Binding-site contacts:
Ligand atom C17 contacts residue IOF1 of chain 1.E at 3.2 Å.
Ligand atom F23 contacts residue VAL120 of chain 1.A at 3.2 Å.
Ligand atom C19 contacts residue IOF1 of chain 1.E at 2.9 Å.
Ligand atom O13 contacts residue PHE69 of chain 1.A at 3.0 Å (h-bond).
Ligand atom C06 contacts residue ILE90 of chain 1.A at 3.7 Å (hydrophobic).
Ligand atom C01 contacts residue ILE90 of chain 1.A at 4.0 Å (hydrophobic).
Ligand atom C19 contacts residue VAL129 of chain 1.A at 4.0 Å (hydrophobic).
Ligand atom NP2 contacts residue PHE69 of chain 1.A at 3.6 Å.
Ligand atom F23 contacts residue ILE90 of chain 1.A at 3.1 Å.
Ligand atom F22 contacts residue IOF1 of chain 1.E at 3.7 Å.
Ligand atom C05 contacts residue ILE90 of chain 1.A at 4.0 Å (hydrophobic).
Ligand atom C04 contacts residue GLU68 of chain 1.A at 3.7 Å.
Ligand atom C15 contacts residue IOF1 of chain 1.E at 3.4 Å.
Ligand atom C18 contacts residue VAL129 of chain 1.A at 3.4 Å (hydrophobic).
Ligand atom C05 contacts residue GLU68 of chain 1.A at 3.9 Å.
Ligand atom C20 contacts residue ILE90 of chain 1.A at 3.9 Å (hydrophobic).
Ligand atom C16 contacts residue VAL129 of chain 1.A at 4.1 Å (hydrophobic).
Ligand atom O13 contacts residue GLU68 of chain 1.A at 4.2 Å.
Ligand atom C18 contacts residue IOF1 of chain 1.E at 3.0 Å.
Ligand atom C20 contacts residue IOF1 of chain 1.E at 3.1 Å.
Ligand atom F21 contacts residue IOF1 of chain 1.E at 3.2 Å.
Ligand atom F23 contacts residue IOF1 of chain 1.E at 3.6 Å.
Ligand atom NP2 contacts residue ASP70 of chain 1.A at 4.1 Å.
Ligand atom F22 contacts residue VAL129 of chain 1.A at 3.6 Å.
Ligand atom C17 contacts residue VAL129 of chain 1.A at 3.5 Å (hydrophobic).
Ligand atom C19 contacts residue ILE90 of chain 1.A at 4.0 Å (hydrophobic).
Ligand atom F22 contacts residue LEU139 of chain 1.A at 3.2 Å.
Ligand atom O13 contacts residue ASP70 of chain 1.A at 4.2 Å.
Ligand atom C07 contacts residue ILE90 of chain 1.A at 3.8 Å (hydrophobic).
Ligand atom F22 contacts residue VAL120 of chain 1.A at 3.9 Å.
Ligand atom F21 contacts residue VAL133 of chain 1.A at 2.8 Å.
Ligand atom C16 contacts residue IOF1 of chain 1.E at 3.4 Å.
Ligand atom O08 contacts residue ILE90 of chain 1.A at 4.2 Å.
Ligand atom NP2 contacts residue ASP71 of chain 1.A at 2.9 Å (salt-bridge).
Ligand atom O13 contacts residue LEU56 of chain 1.A at 3.2 Å.
Ligand atom F23 contacts residue GLN91 of chain 1.A at 3.6 Å.
Ligand atom S11 contacts residue PHE69 of chain 1.A at 3.8 Å.
Ligand atom F21 contacts residue VAL129 of chain 1.A at 3.7 Å.
Ligand atom C17 contacts residue VAL133 of chain 1.A at 4.0 Å (hydrophobic).
Ligand atom F22 contacts residue VAL133 of chain 1.A at 4.2 Å.

The protein below binds the small molecule below.
Small molecule (SMILES): NS(=O)(=O)c1ccc(C(=O)NCc2cc(F)c(F)c(F)c2)cc1

Sequence of chain 1.A:
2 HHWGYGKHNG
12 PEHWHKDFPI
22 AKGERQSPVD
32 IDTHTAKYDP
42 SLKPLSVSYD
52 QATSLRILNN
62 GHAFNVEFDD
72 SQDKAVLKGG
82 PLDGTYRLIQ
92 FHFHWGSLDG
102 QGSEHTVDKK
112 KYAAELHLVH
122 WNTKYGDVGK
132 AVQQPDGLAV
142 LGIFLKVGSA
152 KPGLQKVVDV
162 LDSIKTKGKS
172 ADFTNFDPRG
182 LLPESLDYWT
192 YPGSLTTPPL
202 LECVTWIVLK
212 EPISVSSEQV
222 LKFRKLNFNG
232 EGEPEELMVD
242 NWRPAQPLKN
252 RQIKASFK